Binding-site contacts:
Ligand atom CB contacts residue PHE170 of chain 1.A at 3.6 Å (hydrophobic).
Ligand atom OXT contacts residue GLY172 of chain 1.A at 3.4 Å.
Ligand atom O3 contacts residue MG1 of chain 1.H at 2.1 Å.
Ligand atom CA contacts residue GLY172 of chain 1.A at 3.8 Å.
Ligand atom OXT contacts residue MG1 of chain 1.H at 2.3 Å.
Ligand atom CB contacts residue ARG70 of chain 1.A at 4.1 Å.
Ligand atom O contacts residue ALA174 of chain 1.A at 3.1 Å (h-bond).
Ligand atom O3 contacts residue ARG70 of chain 1.A at 2.9 Å (salt-bridge).
Ligand atom OXT contacts residue GLU149 of chain 1.A at 3.4 Å (salt-bridge).
Ligand atom OXT contacts residue CO1 of chain 1.D at 2.3 Å.
Ligand atom C contacts residue GLY172 of chain 1.A at 3.3 Å.
Ligand atom CA contacts residue ARG70 of chain 1.A at 3.9 Å.
Ligand atom CA contacts residue GLN147 of chain 1.A at 3.9 Å.
Ligand atom O3 contacts residue ASP175 of chain 1.A at 4.3 Å.
Ligand atom C contacts residue CO1 of chain 1.D at 3.0 Å.
Ligand atom C contacts residue MG1 of chain 1.H at 3.0 Å.
Ligand atom C contacts residue ASP175 of chain 1.A at 4.1 Å.
Ligand atom O3 contacts residue GLN147 of chain 1.A at 3.0 Å (h-bond).
Ligand atom CB contacts residue TRP19 of chain 1.A at 4.1 Å (hydrophobic).
Ligand atom O3 contacts residue CO1 of chain 1.D at 2.1 Å.
Ligand atom CA contacts residue GLU149 of chain 1.A at 4.2 Å.
Ligand atom O3 contacts residue GLY172 of chain 1.A at 4.2 Å.
Ligand atom OXT contacts residue ASP175 of chain 1.A at 3.1 Å (salt-bridge).
Ligand atom OXT contacts residue ALA174 of chain 1.A at 3.8 Å.
Ligand atom C contacts residue PRO173 of chain 1.A at 4.0 Å (hydrophobic).
Ligand atom CA contacts residue CO1 of chain 1.D at 2.9 Å.
Ligand atom CA contacts residue PHE170 of chain 1.A at 4.1 Å (hydrophobic).
Ligand atom CB contacts residue LEU212 of chain 1.A at 3.6 Å (hydrophobic).
Ligand atom O contacts residue CO1 of chain 1.D at 4.3 Å.
Ligand atom O3 contacts residue GLU149 of chain 1.A at 3.4 Å (salt-bridge).
Ligand atom CA contacts residue MG1 of chain 1.H at 2.9 Å.
Ligand atom O contacts residue ASP175 of chain 1.A at 4.2 Å.
Ligand atom C contacts residue ALA174 of chain 1.A at 3.9 Å (hydrophobic).
Ligand atom O contacts residue PRO173 of chain 1.A at 3.4 Å.
Ligand atom C contacts residue GLU149 of chain 1.A at 4.2 Å.
Ligand atom O contacts residue MG1 of chain 1.H at 4.2 Å.
Ligand atom OXT contacts residue VAL118 of chain 2.A at 4.2 Å.
Ligand atom OXT contacts residue PRO173 of chain 1.A at 4.2 Å.
Ligand atom O contacts residue GLY172 of chain 1.A at 3.5 Å.
Ligand atom O3 contacts residue PHE170 of chain 1.A at 4.2 Å.

Sequence of chain 1.A:
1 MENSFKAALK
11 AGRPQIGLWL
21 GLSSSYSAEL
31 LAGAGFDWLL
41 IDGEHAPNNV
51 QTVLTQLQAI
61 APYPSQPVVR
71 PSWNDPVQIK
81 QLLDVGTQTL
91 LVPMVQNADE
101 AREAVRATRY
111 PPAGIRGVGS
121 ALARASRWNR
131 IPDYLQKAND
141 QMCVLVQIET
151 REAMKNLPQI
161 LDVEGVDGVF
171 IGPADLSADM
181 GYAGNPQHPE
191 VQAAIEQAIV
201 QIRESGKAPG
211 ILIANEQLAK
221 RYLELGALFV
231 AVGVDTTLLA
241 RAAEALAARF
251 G

A small-molecule ligand and the protein it binds are described below.
Small molecule (SMILES): CC(=O)C(=O)O

Sequence of chain 2.A:
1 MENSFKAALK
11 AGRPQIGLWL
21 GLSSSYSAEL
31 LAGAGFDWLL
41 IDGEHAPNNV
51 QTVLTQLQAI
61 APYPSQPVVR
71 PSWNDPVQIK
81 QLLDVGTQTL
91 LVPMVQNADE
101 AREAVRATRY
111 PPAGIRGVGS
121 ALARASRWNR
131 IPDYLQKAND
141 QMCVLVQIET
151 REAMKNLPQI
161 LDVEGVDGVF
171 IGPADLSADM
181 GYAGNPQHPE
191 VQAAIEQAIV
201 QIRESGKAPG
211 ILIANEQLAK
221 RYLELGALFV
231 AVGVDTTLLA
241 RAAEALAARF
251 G